This protein binds this small molecule.
Small molecule (SMILES): CC(=O)N[C@H]1[C@H](O[C@H]2[C@H](O)[C@@H](NC(C)=O)CO[C@@H]2CO)O[C@H](CO)[C@@H](O)[C@@H]1O

Sequence of chain 34.E:
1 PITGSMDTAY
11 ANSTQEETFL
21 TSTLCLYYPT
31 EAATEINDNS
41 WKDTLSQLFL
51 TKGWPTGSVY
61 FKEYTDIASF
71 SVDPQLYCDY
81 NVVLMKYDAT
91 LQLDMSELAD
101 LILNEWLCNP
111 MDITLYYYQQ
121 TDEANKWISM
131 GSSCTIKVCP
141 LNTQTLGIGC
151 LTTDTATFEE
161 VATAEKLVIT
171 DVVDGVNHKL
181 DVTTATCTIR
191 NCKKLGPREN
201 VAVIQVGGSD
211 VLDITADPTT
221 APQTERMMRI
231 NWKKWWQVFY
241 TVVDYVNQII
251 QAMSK

Binding-site contacts:
Ligand atom O5 contacts residue ASN12 of chain 34.E at 2.7 Å (h-bond).
Ligand atom C1 contacts residue ASN12 of chain 34.E at 2.2 Å.
Ligand atom C2 contacts residue ASN12 of chain 34.E at 3.3 Å.
Ligand atom N2 contacts residue ASN12 of chain 34.E at 3.8 Å.
Ligand atom C5 contacts residue ASN12 of chain 34.E at 4.1 Å.
Ligand atom C7 contacts residue ASN12 of chain 34.E at 3.9 Å.
Ligand atom O7 contacts residue ASN12 of chain 34.E at 3.6 Å.